Sequence of chain 1.B:
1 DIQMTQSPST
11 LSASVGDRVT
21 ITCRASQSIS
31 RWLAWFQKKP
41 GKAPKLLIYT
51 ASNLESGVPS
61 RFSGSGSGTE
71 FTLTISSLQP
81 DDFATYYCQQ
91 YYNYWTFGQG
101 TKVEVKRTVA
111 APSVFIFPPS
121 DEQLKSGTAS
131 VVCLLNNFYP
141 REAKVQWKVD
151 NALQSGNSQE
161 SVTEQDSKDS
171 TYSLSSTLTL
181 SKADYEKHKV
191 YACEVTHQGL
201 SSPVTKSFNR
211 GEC

Sequence of chain 1.A:
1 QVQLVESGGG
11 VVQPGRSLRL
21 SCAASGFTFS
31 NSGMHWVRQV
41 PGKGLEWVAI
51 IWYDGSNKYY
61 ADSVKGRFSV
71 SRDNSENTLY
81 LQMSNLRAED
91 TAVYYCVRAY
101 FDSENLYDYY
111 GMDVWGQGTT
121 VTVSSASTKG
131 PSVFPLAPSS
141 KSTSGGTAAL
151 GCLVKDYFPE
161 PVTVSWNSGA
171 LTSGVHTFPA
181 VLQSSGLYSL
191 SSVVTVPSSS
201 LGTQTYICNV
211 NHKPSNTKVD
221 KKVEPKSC

Binding-site contacts:
Ligand atom O contacts residue TYR110 of chain 1.A at 2.7 Å (h-bond).
Ligand atom CG1 contacts residue ASN31 of chain 1.A at 3.5 Å.
Ligand atom ND2 contacts residue TYR100 of chain 1.A at 2.9 Å (h-bond).
Ligand atom ND2 contacts residue ASN105 of chain 1.A at 3.4 Å (h-bond).
Ligand atom O contacts residue TYR59 of chain 1.A at 2.6 Å (h-bond).
Ligand atom ND2 contacts residue TRP95 of chain 1.B at 3.6 Å.
Ligand atom O contacts residue TYR53 of chain 1.A at 2.9 Å (h-bond).
Ligand atom CA contacts residue TYR110 of chain 1.A at 3.5 Å (hydrophobic).
Ligand atom O contacts residue TYR109 of chain 1.A at 3.2 Å.
Ligand atom O contacts residue TRP52 of chain 1.A at 3.3 Å.
Ligand atom OD1 contacts residue TYR110 of chain 1.A at 3.4 Å.
Ligand atom C contacts residue TYR59 of chain 1.A at 3.5 Å (hydrophobic).
Ligand atom ND2 contacts residue TYR94 of chain 1.B at 2.9 Å (h-bond).
Ligand atom CB contacts residue ASN31 of chain 1.A at 3.1 Å.
Ligand atom ND2 contacts residue TYR92 of chain 1.B at 3.3 Å (h-bond).
Ligand atom CB contacts residue TYR92 of chain 1.B at 3.4 Å (hydrophobic).
Ligand atom O contacts residue TRP95 of chain 1.B at 3.2 Å.
Ligand atom OD2 contacts residue TYR109 of chain 1.A at 3.5 Å.
Ligand atom OD1 contacts residue TYR92 of chain 1.B at 3.0 Å (h-bond).
Ligand atom CB contacts residue TYR59 of chain 1.A at 3.5 Å (hydrophobic).
Ligand atom O contacts residue TRP52 of chain 1.A at 3.4 Å (h-bond).
Ligand atom CG contacts residue TYR94 of chain 1.B at 3.4 Å (hydrophobic).
Ligand atom OD1 contacts residue GLY33 of chain 1.A at 2.8 Å (h-bond).
Ligand atom CB contacts residue TYR110 of chain 1.A at 3.5 Å (hydrophobic).
Ligand atom C contacts residue TYR53 of chain 1.A at 3.5 Å (hydrophobic).
Ligand atom O contacts residue TYR53 of chain 1.A at 3.3 Å.
Ligand atom CA contacts residue TRP52 of chain 1.A at 3.6 Å (hydrophobic).
Ligand atom O contacts residue TRP52 of chain 1.A at 3.4 Å.
Ligand atom N contacts residue ASN31 of chain 1.A at 3.1 Å (h-bond).
Ligand atom N contacts residue TYR110 of chain 1.A at 3.6 Å.
Ligand atom CB contacts residue TYR109 of chain 1.A at 3.6 Å (hydrophobic).
Ligand atom CB contacts residue TYR59 of chain 1.A at 3.6 Å (hydrophobic).
Ligand atom ND2 contacts residue TYR91 of chain 1.B at 2.9 Å (h-bond).
Ligand atom CG1 contacts residue TRP52 of chain 1.A at 3.6 Å (hydrophobic).
Ligand atom OD1 contacts residue SER32 of chain 1.A at 3.4 Å.
Ligand atom CG contacts residue TYR110 of chain 1.A at 3.6 Å (hydrophobic).
Ligand atom CA contacts residue ASN31 of chain 1.A at 3.4 Å.
Ligand atom CG contacts residue TYR92 of chain 1.B at 2.9 Å (hydrophobic).
Ligand atom OD1 contacts residue TYR94 of chain 1.B at 2.8 Å (h-bond).
Ligand atom O contacts residue GLY33 of chain 1.A at 3.4 Å (h-bond).

This small molecule binds to this protein.
Small molecule (SMILES): CC(C)[C@H](N)C(=O)N[C@@H](CC(=O)O)C(=O)N1CCC[C@H]1C(=O)N[C@@H](CC(N)=O)C(=O)N[C@@H](C)C(=O)N[C@@H](CC(N)=O)C(=O)N1CCC[C@H]1C(=O)N[C@@H](CC(N)=O)C(=O)N[C@H](C=O)C(C)C